A protein and the small-molecule ligand that binds it are described below.
Small molecule (SMILES): O=c1c(NCCCCCCO)c(NCCOCCO)c1=O

Sequence of chain 1.B:
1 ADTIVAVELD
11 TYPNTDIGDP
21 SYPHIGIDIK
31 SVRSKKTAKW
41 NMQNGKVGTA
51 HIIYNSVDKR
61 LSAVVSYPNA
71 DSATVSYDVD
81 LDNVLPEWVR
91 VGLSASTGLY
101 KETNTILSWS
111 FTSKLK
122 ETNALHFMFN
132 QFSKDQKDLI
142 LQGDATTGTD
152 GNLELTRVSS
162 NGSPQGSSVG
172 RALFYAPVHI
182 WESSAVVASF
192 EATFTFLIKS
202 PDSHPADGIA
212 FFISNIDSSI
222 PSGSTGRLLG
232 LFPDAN

Binding-site contacts:
Ligand atom C11 contacts residue PRO13 of chain 1.B at 4.2 Å (hydrophobic).
Ligand atom C7 contacts residue TYR12 of chain 1.B at 3.7 Å (hydrophobic).
Ligand atom C2 contacts residue MAN1 of chain 1.J at 3.7 Å.
Ligand atom C5 contacts residue DA1 of chain 1.D at 3.5 Å.
Ligand atom C3 contacts residue TYR12 of chain 1.B at 3.3 Å (hydrophobic).
Ligand atom C11 contacts residue DA1 of chain 1.D at 3.5 Å.
Ligand atom C13 contacts residue DA1 of chain 1.D at 4.0 Å.
Ligand atom C10 contacts residue DA1 of chain 1.D at 3.6 Å.
Ligand atom O4 contacts residue SER21 of chain 1.B at 3.9 Å.
Ligand atom N2 contacts residue TYR12 of chain 1.B at 3.5 Å (h-bond).
Ligand atom O6 contacts residue MAN1 of chain 1.J at 1.4 Å.
Ligand atom C9 contacts residue DA1 of chain 1.D at 2.9 Å.
Ligand atom N1 contacts residue TYR12 of chain 1.B at 3.4 Å (h-bond).
Ligand atom C10 contacts residue HIS205 of chain 1.B at 4.0 Å.
Ligand atom C12 contacts residue DA1 of chain 1.D at 3.9 Å.
Ligand atom O1 contacts residue MAN1 of chain 1.J at 4.0 Å.
Ligand atom C8 contacts residue TYR12 of chain 1.B at 3.7 Å (hydrophobic).
Ligand atom C7 contacts residue DA1 of chain 1.D at 3.6 Å.
Ligand atom C1 contacts residue LEU99 of chain 1.B at 4.0 Å (hydrophobic).
Ligand atom C6 contacts residue TYR12 of chain 1.B at 3.2 Å (hydrophobic).
Ligand atom C2 contacts residue TYR12 of chain 1.B at 3.5 Å (hydrophobic).
Ligand atom C6 contacts residue DA1 of chain 1.D at 3.5 Å.
Ligand atom C8 contacts residue DA1 of chain 1.D at 3.8 Å.
Ligand atom C10 contacts residue PRO13 of chain 1.B at 4.0 Å (hydrophobic).
Ligand atom O3 contacts residue TYR100 of chain 1.B at 2.5 Å (h-bond).
Ligand atom O1 contacts residue TYR12 of chain 1.B at 3.7 Å.
Ligand atom C4 contacts residue TYR12 of chain 1.B at 3.9 Å (hydrophobic).
Ligand atom N2 contacts residue DA1 of chain 1.D at 3.8 Å.
Ligand atom O4 contacts residue DA1 of chain 1.D at 1.5 Å.
Ligand atom C14 contacts residue DA1 of chain 1.D at 4.2 Å.
Ligand atom C1 contacts residue TYR12 of chain 1.B at 3.9 Å (hydrophobic).
Ligand atom C14 contacts residue TYR12 of chain 1.B at 3.6 Å (hydrophobic).
Ligand atom C1 contacts residue MAN1 of chain 1.J at 2.4 Å.
Ligand atom C9 contacts residue SER21 of chain 1.B at 3.8 Å.
Ligand atom C7 contacts residue TYR100 of chain 1.B at 3.5 Å (hydrophobic).
Ligand atom C10 contacts residue SER21 of chain 1.B at 4.2 Å.
Ligand atom O3 contacts residue DA1 of chain 1.D at 4.0 Å.
Ligand atom N1 contacts residue DA1 of chain 1.D at 3.6 Å.
Ligand atom N2 contacts residue HIS205 of chain 1.B at 4.2 Å.
Ligand atom C5 contacts residue TYR12 of chain 1.B at 3.1 Å (hydrophobic).